The protein below binds the small molecule below.
Small molecule (SMILES): C[C@@H]1O[C@H](n2ccc(=O)[nH]c2=O)[C@@H](O)[C@@H]1O

Binding-site contacts:
Ligand atom O4 contacts residue ASP42 of chain 1.A at 4.2 Å.
Ligand atom C2 contacts residue ASP97 of chain 1.A at 3.2 Å.
Ligand atom N3 contacts residue TYR98 of chain 1.A at 3.6 Å.
Ligand atom O2 contacts residue ASP97 of chain 1.A at 2.5 Å (salt-bridge).
Ligand atom O3' contacts residue PHE107 of chain 1.A at 3.4 Å.
Ligand atom O3' contacts residue HIS110 of chain 1.A at 3.1 Å.
Ligand atom C4' contacts residue HIS51 of chain 1.A at 4.1 Å.
Ligand atom C4 contacts residue ASP97 of chain 1.A at 3.9 Å.
Ligand atom C2 contacts residue TYR98 of chain 1.A at 3.8 Å (hydrophobic).
Ligand atom C4 contacts residue PHE107 of chain 1.A at 3.8 Å (hydrophobic).
Ligand atom O4' contacts residue PHE35 of chain 1.A at 4.3 Å.
Ligand atom O4 contacts residue PHE35 of chain 1.A at 4.0 Å.
Ligand atom C5' contacts residue GLU111 of chain 1.A at 4.0 Å.
Ligand atom C6 contacts residue TYR98 of chain 1.A at 3.8 Å (hydrophobic).
Ligand atom O3' contacts residue GLU111 of chain 1.A at 4.0 Å.
Ligand atom C4' contacts residue PO41 of chain 1.D at 4.2 Å.
Ligand atom O4 contacts residue ASP97 of chain 1.A at 3.4 Å.
Ligand atom O3' contacts residue PO41 of chain 1.D at 4.2 Å.
Ligand atom O4 contacts residue PRO96 of chain 1.A at 2.9 Å (h-bond).
Ligand atom N3 contacts residue PHE107 of chain 1.A at 3.7 Å.
Ligand atom O4 contacts residue TYR98 of chain 1.A at 3.0 Å (h-bond).
Ligand atom C5' contacts residue HIS51 of chain 1.A at 2.8 Å.
Ligand atom N3 contacts residue PRO96 of chain 1.A at 4.3 Å.
Ligand atom N3 contacts residue ASP97 of chain 1.A at 3.2 Å (salt-bridge).
Ligand atom C5 contacts residue ASP37 of chain 1.A at 4.2 Å.
Ligand atom O2 contacts residue PHE107 of chain 1.A at 3.9 Å.
Ligand atom C4 contacts residue PHE35 of chain 1.A at 3.7 Å (hydrophobic).
Ligand atom O4 contacts residue ASP37 of chain 1.A at 3.4 Å (salt-bridge).
Ligand atom N1 contacts residue TYR98 of chain 1.A at 3.7 Å.
Ligand atom C5 contacts residue PHE35 of chain 1.A at 2.9 Å (hydrophobic).
Ligand atom C1' contacts residue TYR98 of chain 1.A at 4.3 Å (hydrophobic).
Ligand atom C4 contacts residue ASP37 of chain 1.A at 4.2 Å.
Ligand atom C6 contacts residue PHE35 of chain 1.A at 3.3 Å (hydrophobic).
Ligand atom C4 contacts residue TYR98 of chain 1.A at 3.4 Å (hydrophobic).
Ligand atom C2 contacts residue PHE107 of chain 1.A at 4.0 Å (hydrophobic).
Ligand atom C4 contacts residue PRO96 of chain 1.A at 3.9 Å (hydrophobic).
Ligand atom C3' contacts residue HIS110 of chain 1.A at 4.2 Å.
Ligand atom O4 contacts residue PHE107 of chain 1.A at 3.8 Å.
Ligand atom C5' contacts residue PO41 of chain 1.D at 3.2 Å.
Ligand atom C5 contacts residue TYR98 of chain 1.A at 3.4 Å (hydrophobic).

Sequence of chain 1.A:
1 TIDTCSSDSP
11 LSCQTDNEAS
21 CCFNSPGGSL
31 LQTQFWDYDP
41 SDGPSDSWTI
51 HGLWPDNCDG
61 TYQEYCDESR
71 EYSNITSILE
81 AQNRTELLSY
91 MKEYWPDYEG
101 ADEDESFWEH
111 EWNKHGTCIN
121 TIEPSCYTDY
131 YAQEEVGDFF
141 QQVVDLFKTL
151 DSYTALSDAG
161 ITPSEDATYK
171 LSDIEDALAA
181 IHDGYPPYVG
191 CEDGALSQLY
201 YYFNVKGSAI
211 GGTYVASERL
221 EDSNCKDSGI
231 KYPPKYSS